Sequence of chain 1.H:
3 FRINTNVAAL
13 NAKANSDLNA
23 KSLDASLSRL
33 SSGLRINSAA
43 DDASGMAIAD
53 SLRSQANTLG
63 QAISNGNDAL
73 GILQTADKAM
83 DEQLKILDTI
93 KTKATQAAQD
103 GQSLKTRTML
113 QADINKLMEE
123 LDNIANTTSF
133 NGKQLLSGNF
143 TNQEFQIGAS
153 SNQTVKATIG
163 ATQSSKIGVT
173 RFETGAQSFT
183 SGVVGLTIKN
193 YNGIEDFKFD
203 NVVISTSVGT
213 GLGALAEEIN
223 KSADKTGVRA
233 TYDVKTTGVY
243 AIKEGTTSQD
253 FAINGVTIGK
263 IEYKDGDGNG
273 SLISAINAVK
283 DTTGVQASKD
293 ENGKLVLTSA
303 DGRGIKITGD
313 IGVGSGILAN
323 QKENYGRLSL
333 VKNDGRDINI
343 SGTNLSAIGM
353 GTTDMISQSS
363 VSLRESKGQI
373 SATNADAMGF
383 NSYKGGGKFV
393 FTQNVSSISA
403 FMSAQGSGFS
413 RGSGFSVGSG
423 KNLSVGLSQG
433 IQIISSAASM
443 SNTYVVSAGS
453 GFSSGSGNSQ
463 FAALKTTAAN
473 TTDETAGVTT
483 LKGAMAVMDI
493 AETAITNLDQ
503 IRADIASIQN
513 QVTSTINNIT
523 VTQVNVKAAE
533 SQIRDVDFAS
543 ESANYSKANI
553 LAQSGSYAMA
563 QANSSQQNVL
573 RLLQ

Binding-site contacts:
Ligand atom O1A contacts residue SER398 of chain 1.H at 3.2 Å.
Ligand atom O8 contacts residue SER437 of chain 1.H at 3.3 Å (h-bond).
Ligand atom C8 contacts residue SER437 of chain 1.H at 4.1 Å.
Ligand atom O1A contacts residue SER437 of chain 1.H at 2.8 Å (h-bond).
Ligand atom C6 contacts residue SER437 of chain 1.H at 2.8 Å.
Ligand atom O1B contacts residue SER398 of chain 1.H at 4.4 Å.
Ligand atom C3 contacts residue SER437 of chain 1.H at 2.7 Å.
Ligand atom O6 contacts residue SER437 of chain 1.H at 2.0 Å (h-bond).
Ligand atom C2 contacts residue SER438 of chain 1.H at 4.3 Å.
Ligand atom C1 contacts residue VAL397 of chain 1.H at 4.3 Å (hydrophobic).
Ligand atom C7 contacts residue SER437 of chain 1.H at 4.0 Å.
Ligand atom C5 contacts residue SER437 of chain 1.H at 3.6 Å.
Ligand atom C4 contacts residue SER437 of chain 1.H at 3.3 Å.
Ligand atom C2 contacts residue SER437 of chain 1.H at 1.4 Å.
Ligand atom O1B contacts residue SER437 of chain 1.H at 3.1 Å.
Ligand atom C4 contacts residue SER438 of chain 1.H at 4.4 Å.
Ligand atom N5 contacts residue SER437 of chain 1.H at 4.5 Å.
Ligand atom C1 contacts residue SER437 of chain 1.H at 2.4 Å.
Ligand atom O1A contacts residue VAL397 of chain 1.H at 3.4 Å (h-bond).
Ligand atom C1 contacts residue SER398 of chain 1.H at 4.4 Å.

This small molecule binds to this protein.
Small molecule (SMILES): C[C@H](O)[C@H](N)[C@@H]1O[C@](O)(C(=O)O)C[C@H](O)[C@@H]1N